This protein binds this small molecule.
Small molecule (SMILES): CCCC[C@H](N)P(=O)(O)O

Binding-site contacts:
Ligand atom O3 contacts residue ASP96 of chain 1.B at 4.1 Å.
Ligand atom P contacts residue HIS177 of chain 1.B at 4.0 Å.
Ligand atom N contacts residue MN1 of chain 1.G at 3.8 Å.
Ligand atom O3 contacts residue HIS78 of chain 1.B at 2.7 Å (h-bond).
Ligand atom N contacts residue MN1 of chain 1.H at 2.1 Å.
Ligand atom CA contacts residue ASP107 of chain 1.B at 4.2 Å.
Ligand atom O2 contacts residue GLU234 of chain 1.B at 3.5 Å (salt-bridge).
Ligand atom CA contacts residue ASP96 of chain 1.B at 3.4 Å.
Ligand atom N contacts residue ASP96 of chain 1.B at 3.1 Å (salt-bridge).
Ligand atom P contacts residue MN1 of chain 1.H at 3.5 Å.
Ligand atom CE contacts residue TYR61 of chain 1.B at 3.8 Å (hydrophobic).
Ligand atom CA contacts residue HIS78 of chain 1.B at 4.1 Å.
Ligand atom O1 contacts residue HIS78 of chain 1.B at 4.2 Å.
Ligand atom N contacts residue ASP107 of chain 1.B at 3.1 Å (salt-bridge).
Ligand atom O3 contacts residue GLU203 of chain 1.B at 3.5 Å (salt-bridge).
Ligand atom CG contacts residue HIS78 of chain 1.B at 3.5 Å.
Ligand atom O2 contacts residue HIS170 of chain 1.B at 3.5 Å (h-bond).
Ligand atom CA contacts residue MN1 of chain 1.H at 3.1 Å.
Ligand atom O1 contacts residue MN1 of chain 1.G at 3.8 Å.
Ligand atom P contacts residue ASP107 of chain 1.B at 4.1 Å.
Ligand atom P contacts residue ASP96 of chain 1.B at 4.0 Å.
Ligand atom CE contacts residue CYS58 of chain 1.B at 3.8 Å (hydrophobic).
Ligand atom CD contacts residue TYR61 of chain 1.B at 3.6 Å (hydrophobic).
Ligand atom O1 contacts residue HIS177 of chain 1.B at 2.6 Å (h-bond).
Ligand atom O2 contacts residue GLU203 of chain 1.B at 2.7 Å (salt-bridge).
Ligand atom P contacts residue GLU203 of chain 1.B at 3.7 Å.
Ligand atom O1 contacts residue HIS170 of chain 1.B at 4.0 Å.
Ligand atom P contacts residue HIS78 of chain 1.B at 3.8 Å.
Ligand atom CE contacts residue CYS69 of chain 1.B at 4.1 Å (hydrophobic).
Ligand atom O2 contacts residue MN1 of chain 1.G at 1.9 Å.
Ligand atom CB contacts residue PHE176 of chain 1.B at 3.5 Å (hydrophobic).
Ligand atom O2 contacts residue MN1 of chain 1.H at 2.8 Å.
Ligand atom O2 contacts residue ASP96 of chain 1.B at 3.9 Å.
Ligand atom O2 contacts residue ASP107 of chain 1.B at 3.1 Å (salt-bridge).
Ligand atom CE contacts residue TYR64 of chain 1.B at 3.8 Å (hydrophobic).
Ligand atom CB contacts residue HIS78 of chain 1.B at 4.2 Å.
Ligand atom P contacts residue MN1 of chain 1.G at 3.4 Å.
Ligand atom N contacts residue THR98 of chain 1.B at 3.3 Å (h-bond).
Ligand atom N contacts residue PHE176 of chain 1.B at 3.8 Å.
Ligand atom CG contacts residue CYS69 of chain 1.B at 3.7 Å (hydrophobic).

Sequence of chain 1.B:
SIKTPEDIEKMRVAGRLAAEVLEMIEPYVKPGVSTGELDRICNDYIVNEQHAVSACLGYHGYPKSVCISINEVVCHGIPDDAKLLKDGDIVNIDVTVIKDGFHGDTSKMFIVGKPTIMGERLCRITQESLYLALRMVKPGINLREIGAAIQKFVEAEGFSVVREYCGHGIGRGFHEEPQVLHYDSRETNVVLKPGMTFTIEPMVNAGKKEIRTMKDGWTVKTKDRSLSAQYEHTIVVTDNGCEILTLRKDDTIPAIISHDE